Sequence of chain 1.B:
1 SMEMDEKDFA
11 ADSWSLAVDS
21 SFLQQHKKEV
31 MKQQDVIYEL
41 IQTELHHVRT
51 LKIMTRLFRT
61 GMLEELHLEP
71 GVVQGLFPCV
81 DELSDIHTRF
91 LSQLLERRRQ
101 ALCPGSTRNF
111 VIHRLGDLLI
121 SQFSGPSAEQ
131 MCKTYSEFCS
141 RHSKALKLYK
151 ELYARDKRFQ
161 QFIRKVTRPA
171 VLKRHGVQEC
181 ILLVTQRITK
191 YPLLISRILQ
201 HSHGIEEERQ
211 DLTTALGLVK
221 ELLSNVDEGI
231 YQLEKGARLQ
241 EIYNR

A small-molecule ligand and the protein it binds are described below.
Small molecule (SMILES): Cc1nccn1-c1cccnc1

Binding-site contacts:
Ligand atom C10 contacts residue PRO72 of chain 1.A at 4.4 Å (hydrophobic).
Ligand atom C05 contacts residue PHE107 of chain 1.A at 3.5 Å (hydrophobic).
Ligand atom C05 contacts residue TYR75 of chain 1.A at 3.9 Å (hydrophobic).
Ligand atom N03 contacts residue PHE107 of chain 1.A at 4.1 Å.
Ligand atom C01 contacts residue SER143 of chain 1.B at 4.1 Å.
Ligand atom C12 contacts residue LEU73 of chain 1.A at 4.1 Å (hydrophobic).
Ligand atom C04 contacts residue PRO76 of chain 1.A at 3.5 Å (hydrophobic).
Ligand atom N03 contacts residue TYR75 of chain 1.A at 4.4 Å.
Ligand atom C08 contacts residue FMT1 of chain 1.K at 4.0 Å.
Ligand atom N03 contacts residue PRO76 of chain 1.A at 3.6 Å.
Ligand atom C04 contacts residue TYR75 of chain 1.A at 3.8 Å (hydrophobic).
Ligand atom C09 contacts residue GLN232 of chain 1.B at 4.2 Å.
Ligand atom C02 contacts residue PRO76 of chain 1.A at 3.7 Å (hydrophobic).
Ligand atom N11 contacts residue PRO72 of chain 1.A at 3.7 Å.
Ligand atom C01 contacts residue FMT1 of chain 1.K at 4.4 Å.
Ligand atom C07 contacts residue PRO72 of chain 1.A at 4.1 Å (hydrophobic).
Ligand atom C10 contacts residue GLN232 of chain 1.B at 3.6 Å.
Ligand atom C10 contacts residue PHE107 of chain 1.A at 4.4 Å (hydrophobic).
Ligand atom C04 contacts residue FMT1 of chain 1.K at 3.9 Å.
Ligand atom N11 contacts residue SER143 of chain 1.B at 4.4 Å.
Ligand atom C07 contacts residue FMT1 of chain 1.K at 4.4 Å.
Ligand atom N03 contacts residue FMT1 of chain 1.K at 3.8 Å.
Ligand atom N11 contacts residue LEU73 of chain 1.A at 3.7 Å.
Ligand atom C05 contacts residue FMT1 of chain 1.K at 3.9 Å.
Ligand atom C02 contacts residue FMT1 of chain 1.K at 3.8 Å.
Ligand atom C05 contacts residue PRO76 of chain 1.A at 4.0 Å (hydrophobic).
Ligand atom N06 contacts residue PRO76 of chain 1.A at 4.0 Å.
Ligand atom C12 contacts residue SER143 of chain 1.B at 4.3 Å.
Ligand atom N06 contacts residue FMT1 of chain 1.K at 3.8 Å.
Ligand atom N06 contacts residue PHE107 of chain 1.A at 4.0 Å.
Ligand atom C08 contacts residue PHE107 of chain 1.A at 3.9 Å (hydrophobic).
Ligand atom C09 contacts residue PHE107 of chain 1.A at 4.0 Å (hydrophobic).
Ligand atom C01 contacts residue PRO76 of chain 1.A at 4.1 Å (hydrophobic).
Ligand atom C07 contacts residue PHE107 of chain 1.A at 4.0 Å (hydrophobic).
Ligand atom N06 contacts residue PRO72 of chain 1.A at 4.1 Å.
Ligand atom N11 contacts residue GLN232 of chain 1.B at 4.1 Å.
Ligand atom C01 contacts residue LYS147 of chain 1.B at 3.9 Å.
Ligand atom C12 contacts residue PRO72 of chain 1.A at 3.3 Å (hydrophobic).
Ligand atom C05 contacts residue PRO72 of chain 1.A at 3.6 Å (hydrophobic).
Ligand atom C04 contacts residue PHE107 of chain 1.A at 3.2 Å (hydrophobic).

Sequence of chain 1.A:
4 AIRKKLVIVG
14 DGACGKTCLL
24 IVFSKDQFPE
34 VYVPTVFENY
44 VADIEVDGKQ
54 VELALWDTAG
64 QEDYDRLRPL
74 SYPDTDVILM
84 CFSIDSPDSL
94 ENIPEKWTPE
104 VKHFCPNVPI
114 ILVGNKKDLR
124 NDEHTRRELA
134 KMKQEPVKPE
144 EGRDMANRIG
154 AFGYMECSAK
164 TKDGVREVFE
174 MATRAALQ